Sequence of chain 1.B:
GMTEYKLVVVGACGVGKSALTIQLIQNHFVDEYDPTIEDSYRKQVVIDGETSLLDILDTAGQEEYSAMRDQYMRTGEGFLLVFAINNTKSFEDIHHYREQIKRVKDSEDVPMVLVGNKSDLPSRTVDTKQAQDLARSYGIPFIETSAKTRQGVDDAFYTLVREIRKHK

A protein and the small-molecule ligand that binds it are described below.
Small molecule (SMILES): CCC(=O)N1CCN2c3ncnc4cc(-c5c(C)ccc6n[nH]cc56)c(Cl)c(c34)OCC[C@H]2C1

Binding-site contacts:
Ligand atom C1 contacts residue CYS13 of chain 1.B at 2.4 Å (hydrophobic).
Ligand atom N2 contacts residue ASP70 of chain 1.B at 3.3 Å (salt-bridge).
Ligand atom C15 contacts residue TYR97 of chain 1.B at 3.6 Å (hydrophobic).
Ligand atom C13 contacts residue ALA60 of chain 1.B at 3.5 Å (hydrophobic).
Ligand atom C3 contacts residue CYS13 of chain 1.B at 3.4 Å (hydrophobic).
Ligand atom C contacts residue CYS13 of chain 1.B at 1.7 Å (hydrophobic).
Ligand atom C23 contacts residue TYR97 of chain 1.B at 3.6 Å (hydrophobic).
Ligand atom C24 contacts residue GLU63 of chain 1.B at 3.4 Å.
Ligand atom N4 contacts residue HIS96 of chain 1.B at 2.9 Å (h-bond).
Ligand atom C15 contacts residue GLY11 of chain 1.B at 3.1 Å.
Ligand atom CL contacts residue MET73 of chain 1.B at 3.5 Å.
Ligand atom C12 contacts residue ALA60 of chain 1.B at 3.5 Å (hydrophobic).
Ligand atom C24 contacts residue TYR97 of chain 1.B at 3.7 Å (hydrophobic).
Ligand atom C2 contacts residue GLY61 of chain 1.B at 3.6 Å.
Ligand atom N3 contacts residue ARG103 of chain 1.B at 3.6 Å (salt-bridge).
Ligand atom C14 contacts residue TYR97 of chain 1.B at 3.6 Å (hydrophobic).
Ligand atom N contacts residue CYS13 of chain 1.B at 3.4 Å (h-bond).
Ligand atom C17 contacts residue MET73 of chain 1.B at 3.7 Å (hydrophobic).
Ligand atom C5 contacts residue TYR97 of chain 1.B at 3.4 Å (hydrophobic).
Ligand atom N4 contacts residue TYR65 of chain 1.B at 3.5 Å (h-bond).
Ligand atom C4 contacts residue GLU63 of chain 1.B at 3.4 Å.
Ligand atom C2 contacts residue CYS13 of chain 1.B at 3.0 Å (hydrophobic).
Ligand atom C7 contacts residue TYR97 of chain 1.B at 3.6 Å (hydrophobic).
Ligand atom N5 contacts residue GLU63 of chain 1.B at 3.6 Å.
Ligand atom O1 contacts residue ARG69 of chain 1.B at 3.7 Å.
Ligand atom N2 contacts residue ARG69 of chain 1.B at 3.4 Å.
Ligand atom C4 contacts residue GLY61 of chain 1.B at 3.3 Å.
Ligand atom N5 contacts residue TYR97 of chain 1.B at 3.3 Å (h-bond).
Ligand atom C24 contacts residue HIS96 of chain 1.B at 3.6 Å.
Ligand atom C22 contacts residue TYR65 of chain 1.B at 3.6 Å (hydrophobic).
Ligand atom N3 contacts residue ASP70 of chain 1.B at 2.8 Å (salt-bridge).
Ligand atom N contacts residue GLY61 of chain 1.B at 3.5 Å (h-bond).
Ligand atom C3 contacts residue GLY61 of chain 1.B at 3.3 Å.
Ligand atom C1 contacts residue GLY61 of chain 1.B at 3.3 Å.
Ligand atom O contacts residue LYS17 of chain 1.B at 2.8 Å (salt-bridge).
Ligand atom C19 contacts residue VAL104 of chain 1.B at 3.6 Å (hydrophobic).
Ligand atom CL contacts residue ARG69 of chain 1.B at 3.2 Å.
Ligand atom C18 contacts residue GLN100 of chain 1.B at 3.6 Å.
Ligand atom N1 contacts residue TYR97 of chain 1.B at 3.6 Å (h-bond).
Ligand atom N2 contacts residue TYR65 of chain 1.B at 3.5 Å.